Binding-site contacts:
Ligand atom C7 contacts residue ASN97 of chain 1.A at 4.3 Å.
Ligand atom C4 contacts residue ASN97 of chain 1.A at 4.1 Å.
Ligand atom C2 contacts residue ASN97 of chain 1.A at 2.9 Å.
Ligand atom C5 contacts residue ASN97 of chain 1.A at 3.3 Å.
Ligand atom O6 contacts residue ASN97 of chain 1.A at 4.0 Å.
Ligand atom N2 contacts residue ASN97 of chain 1.A at 3.6 Å.
Ligand atom O5 contacts residue ASN97 of chain 1.A at 2.0 Å (h-bond).
Ligand atom O7 contacts residue ASN97 of chain 1.A at 4.4 Å.
Ligand atom C3 contacts residue ASN97 of chain 1.A at 4.0 Å.
Ligand atom C1 contacts residue ASN97 of chain 1.A at 1.6 Å.
Ligand atom C6 contacts residue ASN97 of chain 1.A at 4.2 Å.

A small-molecule ligand and the protein it binds are described below.
Small molecule (SMILES): CC(=O)N[C@@H]1[C@@H](O)[C@H](O)[C@@H](CO)O[C@H]1O

Sequence of chain 1.A:
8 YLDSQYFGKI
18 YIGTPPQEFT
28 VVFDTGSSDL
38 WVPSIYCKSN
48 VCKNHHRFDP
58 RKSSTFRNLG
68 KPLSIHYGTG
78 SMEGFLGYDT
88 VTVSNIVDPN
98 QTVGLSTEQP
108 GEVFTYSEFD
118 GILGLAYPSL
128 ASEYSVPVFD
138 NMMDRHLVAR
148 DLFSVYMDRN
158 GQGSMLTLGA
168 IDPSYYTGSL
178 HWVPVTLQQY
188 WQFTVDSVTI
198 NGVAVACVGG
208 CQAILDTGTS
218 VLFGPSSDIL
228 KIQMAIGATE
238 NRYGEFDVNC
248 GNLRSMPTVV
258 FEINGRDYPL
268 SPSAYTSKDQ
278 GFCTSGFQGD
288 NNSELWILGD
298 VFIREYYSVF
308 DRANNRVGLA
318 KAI